A protein and the small-molecule ligand that binds it are described below.
Small molecule (SMILES): Nc1ncnc2c1ncn2[C@@H]1O[C@H](COP(=O)(O)OP(=O)(O)OP(O)(O)=S)[C@@H](O)[C@H]1O

Binding-site contacts:
Ligand atom N6 contacts residue ILE514 of chain 1.A at 3.5 Å.
Ligand atom O3' contacts residue THR299 of chain 1.A at 3.3 Å (h-bond).
Ligand atom C8 contacts residue GLY356 of chain 1.A at 3.5 Å.
Ligand atom O2' contacts residue THR299 of chain 1.A at 2.8 Å (h-bond).
Ligand atom O2B contacts residue LYS359 of chain 1.A at 2.6 Å (salt-bridge).
Ligand atom O3A contacts residue GLY356 of chain 1.A at 3.5 Å.
Ligand atom O2G contacts residue ARG157 of chain 1.B at 3.2 Å (salt-bridge).
Ligand atom O2G contacts residue ARG128 of chain 1.B at 3.2 Å (salt-bridge).
Ligand atom PG contacts residue ARG515 of chain 1.A at 3.4 Å.
Ligand atom O1A contacts residue GLU132 of chain 1.B at 3.5 Å (salt-bridge).
Ligand atom O3B contacts residue GLY356 of chain 1.A at 2.8 Å (h-bond).
Ligand atom O1B contacts residue THR360 of chain 1.A at 3.1 Å (h-bond).
Ligand atom C5' contacts residue ARG515 of chain 1.A at 3.5 Å.
Ligand atom O2A contacts residue GLY358 of chain 1.A at 3.2 Å.
Ligand atom PA contacts residue THR361 of chain 1.A at 3.5 Å.
Ligand atom O3G contacts residue LYS359 of chain 1.A at 2.8 Å (salt-bridge).
Ligand atom PB contacts residue MG1 of chain 1.M at 3.5 Å.
Ligand atom O4' contacts residue ARG515 of chain 1.A at 3.3 Å.
Ligand atom O2B contacts residue GLY358 of chain 1.A at 3.2 Å (h-bond).
Ligand atom O5' contacts residue THR361 of chain 1.A at 3.5 Å (h-bond).
Ligand atom N1 contacts residue CYS311 of chain 1.A at 3.4 Å (h-bond).
Ligand atom N7 contacts residue ILE357 of chain 1.A at 3.0 Å.
Ligand atom O3G contacts residue ASN456 of chain 1.A at 2.9 Å (h-bond).
Ligand atom PG contacts residue MG1 of chain 1.M at 3.3 Å.
Ligand atom S1G contacts residue ARG157 of chain 1.B at 3.3 Å (salt-bridge).
Ligand atom O1B contacts residue MG1 of chain 1.M at 2.3 Å.
Ligand atom O1A contacts residue ARG515 of chain 1.A at 3.5 Å (salt-bridge).
Ligand atom O2A contacts residue THR360 of chain 1.A at 3.5 Å (h-bond).
Ligand atom O2A contacts residue LYS359 of chain 1.A at 3.5 Å (salt-bridge).
Ligand atom N7 contacts residue GLY358 of chain 1.A at 3.2 Å (h-bond).
Ligand atom O2A contacts residue THR361 of chain 1.A at 2.5 Å (h-bond).
Ligand atom O2G contacts residue MG1 of chain 1.M at 2.0 Å.
Ligand atom N6 contacts residue CYS311 of chain 1.A at 2.9 Å (h-bond).
Ligand atom O3B contacts residue ARG515 of chain 1.A at 3.1 Å (salt-bridge).
Ligand atom C6 contacts residue ILE514 of chain 1.A at 3.5 Å (hydrophobic).
Ligand atom O2B contacts residue ILE357 of chain 1.A at 3.3 Å (h-bond).
Ligand atom N6 contacts residue ILE357 of chain 1.A at 3.0 Å (h-bond).
Ligand atom O3A contacts residue GLY358 of chain 1.A at 3.4 Å (h-bond).
Ligand atom O3G contacts residue ARG128 of chain 1.B at 3.5 Å (salt-bridge).
Ligand atom S1G contacts residue ARG515 of chain 1.A at 2.8 Å (salt-bridge).

Sequence of chain 1.B:
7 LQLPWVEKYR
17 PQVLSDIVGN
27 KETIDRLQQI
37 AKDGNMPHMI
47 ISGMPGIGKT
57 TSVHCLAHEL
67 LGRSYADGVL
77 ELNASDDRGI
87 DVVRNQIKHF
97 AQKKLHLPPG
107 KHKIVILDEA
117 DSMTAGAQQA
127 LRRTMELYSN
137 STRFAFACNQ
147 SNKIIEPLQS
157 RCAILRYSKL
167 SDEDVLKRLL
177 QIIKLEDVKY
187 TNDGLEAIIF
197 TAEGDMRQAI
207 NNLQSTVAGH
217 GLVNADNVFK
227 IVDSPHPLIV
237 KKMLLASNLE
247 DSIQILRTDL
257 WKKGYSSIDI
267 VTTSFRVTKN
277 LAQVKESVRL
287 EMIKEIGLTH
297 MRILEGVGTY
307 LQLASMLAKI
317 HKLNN

Sequence of chain 1.A:
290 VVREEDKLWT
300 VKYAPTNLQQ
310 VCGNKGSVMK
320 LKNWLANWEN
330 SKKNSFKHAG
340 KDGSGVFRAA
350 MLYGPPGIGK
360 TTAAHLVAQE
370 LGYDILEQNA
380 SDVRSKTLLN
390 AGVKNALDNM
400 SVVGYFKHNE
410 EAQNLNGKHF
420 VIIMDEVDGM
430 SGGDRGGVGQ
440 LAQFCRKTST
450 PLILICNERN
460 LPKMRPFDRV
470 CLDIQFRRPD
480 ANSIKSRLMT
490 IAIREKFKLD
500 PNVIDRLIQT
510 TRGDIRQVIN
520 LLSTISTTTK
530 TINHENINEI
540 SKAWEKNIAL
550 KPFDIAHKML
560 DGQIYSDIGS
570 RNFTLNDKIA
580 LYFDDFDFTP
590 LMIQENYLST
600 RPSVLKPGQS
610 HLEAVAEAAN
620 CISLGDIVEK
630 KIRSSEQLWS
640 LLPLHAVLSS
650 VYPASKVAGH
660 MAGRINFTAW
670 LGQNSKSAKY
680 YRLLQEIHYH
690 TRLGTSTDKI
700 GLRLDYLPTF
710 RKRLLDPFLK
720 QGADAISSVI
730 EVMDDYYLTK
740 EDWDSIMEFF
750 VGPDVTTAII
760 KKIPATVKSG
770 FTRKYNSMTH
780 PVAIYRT